Sequence of chain 1.D:
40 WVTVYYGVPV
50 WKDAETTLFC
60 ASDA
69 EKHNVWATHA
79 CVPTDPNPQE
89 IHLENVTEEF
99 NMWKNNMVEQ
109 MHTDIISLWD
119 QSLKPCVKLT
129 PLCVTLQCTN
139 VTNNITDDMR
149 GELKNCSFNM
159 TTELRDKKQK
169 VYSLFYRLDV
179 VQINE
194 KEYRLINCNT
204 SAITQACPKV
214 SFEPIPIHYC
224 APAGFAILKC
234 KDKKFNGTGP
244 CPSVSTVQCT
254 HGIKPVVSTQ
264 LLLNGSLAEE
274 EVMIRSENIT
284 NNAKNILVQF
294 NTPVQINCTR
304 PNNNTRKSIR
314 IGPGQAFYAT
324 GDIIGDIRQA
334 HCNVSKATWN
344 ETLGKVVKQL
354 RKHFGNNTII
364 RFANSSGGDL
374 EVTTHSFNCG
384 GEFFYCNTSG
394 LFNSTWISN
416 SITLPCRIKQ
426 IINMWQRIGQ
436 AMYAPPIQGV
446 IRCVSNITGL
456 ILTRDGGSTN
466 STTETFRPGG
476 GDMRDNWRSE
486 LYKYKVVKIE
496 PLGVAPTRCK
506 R

This protein binds this small molecule.
Small molecule (SMILES): CC(=O)N[C@@H]1[C@@H](O)[C@H](O)[C@@H](CO)O[C@H]1O

Binding-site contacts:
Ligand atom N2 contacts residue ASN306 of chain 1.D at 2.8 Å (h-bond).
Ligand atom C6 contacts residue ILE327 of chain 1.D at 4.2 Å (hydrophobic).
Ligand atom C8 contacts residue GLY444 of chain 1.D at 4.2 Å.
Ligand atom C8 contacts residue ASN306 of chain 1.D at 4.1 Å.
Ligand atom C2 contacts residue ASN306 of chain 1.D at 2.5 Å.
Ligand atom C1 contacts residue ILE327 of chain 1.D at 3.6 Å (hydrophobic).
Ligand atom C1 contacts residue ASN306 of chain 1.D at 1.5 Å.
Ligand atom C3 contacts residue ASN306 of chain 1.D at 3.8 Å.
Ligand atom C7 contacts residue VAL445 of chain 1.D at 4.5 Å (hydrophobic).
Ligand atom O7 contacts residue ASN306 of chain 1.D at 3.3 Å (h-bond).
Ligand atom C4 contacts residue ASN306 of chain 1.D at 4.2 Å.
Ligand atom C5 contacts residue ILE327 of chain 1.D at 3.9 Å (hydrophobic).
Ligand atom C7 contacts residue ASN306 of chain 1.D at 3.2 Å.
Ligand atom O5 contacts residue ILE327 of chain 1.D at 3.2 Å.
Ligand atom C8 contacts residue VAL445 of chain 1.D at 3.5 Å (hydrophobic).
Ligand atom C5 contacts residue ASN306 of chain 1.D at 3.7 Å.
Ligand atom O5 contacts residue ASN306 of chain 1.D at 2.4 Å (h-bond).